Binding-site contacts:
Ligand atom O6 contacts residue GLN923 of chain 1.A at 3.7 Å.
Ligand atom C8 contacts residue ASN714 of chain 1.A at 4.4 Å.
Ligand atom C7 contacts residue ASN714 of chain 1.A at 3.3 Å.
Ligand atom C3 contacts residue ASN714 of chain 1.A at 3.8 Å.
Ligand atom C5 contacts residue ASN714 of chain 1.A at 3.7 Å.
Ligand atom N2 contacts residue ASN714 of chain 1.A at 2.9 Å (h-bond).
Ligand atom C1 contacts residue GLN1068 of chain 1.A at 4.4 Å.
Ligand atom C5 contacts residue LEU919 of chain 1.A at 4.3 Å (hydrophobic).
Ligand atom O5 contacts residue GLN1068 of chain 1.A at 4.2 Å.
Ligand atom C1 contacts residue ASN714 of chain 1.A at 1.5 Å.
Ligand atom O7 contacts residue GLN1068 of chain 1.A at 3.9 Å.
Ligand atom C4 contacts residue ASN714 of chain 1.A at 4.3 Å.
Ligand atom O7 contacts residue ASN714 of chain 1.A at 3.3 Å (h-bond).
Ligand atom C8 contacts residue THR713 of chain 1.A at 4.4 Å.
Ligand atom O6 contacts residue LEU919 of chain 1.A at 4.3 Å.
Ligand atom C2 contacts residue ASN714 of chain 1.A at 2.5 Å.
Ligand atom O5 contacts residue ASN714 of chain 1.A at 2.4 Å (h-bond).

The small molecule below binds the protein below.
Small molecule (SMILES): CC(=O)N[C@@H]1[C@@H](O)[C@H](O)[C@@H](CO)O[C@H]1O

Sequence of chain 1.A:
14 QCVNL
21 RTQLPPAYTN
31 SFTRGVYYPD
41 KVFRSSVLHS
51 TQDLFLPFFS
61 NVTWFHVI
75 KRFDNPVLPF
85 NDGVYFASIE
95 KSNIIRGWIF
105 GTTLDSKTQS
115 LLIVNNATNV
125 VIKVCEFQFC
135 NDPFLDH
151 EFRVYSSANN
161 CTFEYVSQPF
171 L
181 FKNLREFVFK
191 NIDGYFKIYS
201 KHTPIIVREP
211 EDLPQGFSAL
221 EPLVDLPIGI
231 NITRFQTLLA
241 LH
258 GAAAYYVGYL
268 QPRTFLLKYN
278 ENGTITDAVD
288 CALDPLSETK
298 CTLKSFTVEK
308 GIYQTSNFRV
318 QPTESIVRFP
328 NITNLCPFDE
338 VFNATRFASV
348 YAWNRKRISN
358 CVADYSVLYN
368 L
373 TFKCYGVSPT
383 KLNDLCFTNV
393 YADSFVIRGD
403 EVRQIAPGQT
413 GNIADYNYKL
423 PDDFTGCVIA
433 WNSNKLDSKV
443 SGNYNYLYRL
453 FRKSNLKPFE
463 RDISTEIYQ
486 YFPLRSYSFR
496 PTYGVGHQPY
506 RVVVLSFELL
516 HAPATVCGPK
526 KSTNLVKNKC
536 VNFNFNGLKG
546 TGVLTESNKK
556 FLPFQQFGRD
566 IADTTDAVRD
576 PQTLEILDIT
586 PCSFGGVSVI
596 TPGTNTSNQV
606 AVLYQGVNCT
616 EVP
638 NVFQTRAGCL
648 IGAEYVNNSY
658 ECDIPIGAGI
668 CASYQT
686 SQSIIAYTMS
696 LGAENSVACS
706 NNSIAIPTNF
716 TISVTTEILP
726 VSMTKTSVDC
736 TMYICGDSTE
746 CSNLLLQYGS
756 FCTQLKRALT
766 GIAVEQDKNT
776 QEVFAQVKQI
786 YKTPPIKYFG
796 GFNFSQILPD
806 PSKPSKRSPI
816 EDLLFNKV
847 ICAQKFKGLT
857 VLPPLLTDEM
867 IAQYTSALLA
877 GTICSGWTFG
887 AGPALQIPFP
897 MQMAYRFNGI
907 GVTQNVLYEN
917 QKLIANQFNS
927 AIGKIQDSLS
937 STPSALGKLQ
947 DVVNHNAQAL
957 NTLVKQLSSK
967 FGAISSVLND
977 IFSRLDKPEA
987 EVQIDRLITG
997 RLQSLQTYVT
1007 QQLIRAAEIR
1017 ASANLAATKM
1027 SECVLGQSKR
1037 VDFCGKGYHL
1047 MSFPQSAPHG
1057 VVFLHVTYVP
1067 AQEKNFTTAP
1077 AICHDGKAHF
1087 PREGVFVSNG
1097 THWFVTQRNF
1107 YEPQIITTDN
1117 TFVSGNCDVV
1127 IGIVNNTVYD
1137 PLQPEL